The small molecule below binds the protein below.
Small molecule (SMILES): COc1cc(CC(=O)c2ccc(C#N)cc2)c([N+](=O)[O-])cc1OC

Binding-site contacts:
Ligand atom C12 contacts residue TYR197 of chain 50.A at 3.5 Å (hydrophobic).
Ligand atom N22 contacts residue TYR152 of chain 50.A at 3.3 Å (h-bond).
Ligand atom N13 contacts residue TYR197 of chain 50.A at 3.4 Å.
Ligand atom C14 contacts residue LEU106 of chain 50.A at 3.5 Å (hydrophobic).
Ligand atom N22 contacts residue VAL191 of chain 50.A at 3.9 Å.
Ligand atom C03 contacts residue TYR128 of chain 50.A at 3.7 Å (hydrophobic).
Ligand atom C15 contacts residue TYR197 of chain 50.A at 3.8 Å (hydrophobic).
Ligand atom C04 contacts residue TYR128 of chain 50.A at 3.4 Å (hydrophobic).
Ligand atom C01 contacts residue TYR128 of chain 50.A at 2.9 Å (hydrophobic).
Ligand atom C10 contacts residue MET221 of chain 50.A at 3.9 Å (hydrophobic).
Ligand atom C05 contacts residue TYR128 of chain 50.A at 3.8 Å (hydrophobic).
Ligand atom O24 contacts residue VAL191 of chain 50.A at 3.1 Å.
Ligand atom C06 contacts residue TYR128 of chain 50.A at 3.4 Å (hydrophobic).
Ligand atom C19 contacts residue TYR152 of chain 50.A at 3.9 Å (hydrophobic).
Ligand atom O16 contacts residue TYR128 of chain 50.A at 2.9 Å (h-bond).
Ligand atom O02 contacts residue MET224 of chain 50.A at 3.5 Å.
Ligand atom O16 contacts residue VAL188 of chain 50.A at 3.8 Å.
Ligand atom O20 contacts residue TYR152 of chain 50.A at 3.7 Å.
Ligand atom N13 contacts residue GOL1 of chain 50.E at 3.7 Å.
Ligand atom C01 contacts residue MET224 of chain 50.A at 3.7 Å (hydrophobic).
Ligand atom C08 contacts residue TYR128 of chain 50.A at 3.3 Å (hydrophobic).
Ligand atom C06 contacts residue ILE104 of chain 50.A at 3.5 Å (hydrophobic).
Ligand atom O23 contacts residue LEU221 of chain 46.C at 3.9 Å.
Ligand atom C21 contacts residue TYR152 of chain 50.A at 3.6 Å (hydrophobic).
Ligand atom C07 contacts residue TYR128 of chain 50.A at 2.9 Å (hydrophobic).
Ligand atom C11 contacts residue TYR197 of chain 50.A at 3.5 Å (hydrophobic).
Ligand atom C10 contacts residue TYR197 of chain 50.A at 3.7 Å (hydrophobic).
Ligand atom O02 contacts residue TYR128 of chain 50.A at 3.8 Å.
Ligand atom C15 contacts residue TYR128 of chain 50.A at 3.1 Å (hydrophobic).
Ligand atom C17 contacts residue TYR152 of chain 50.A at 3.8 Å (hydrophobic).
Ligand atom C01 contacts residue PHE186 of chain 50.A at 2.8 Å (hydrophobic).
Ligand atom O24 contacts residue TYR152 of chain 50.A at 3.5 Å (h-bond).
Ligand atom O23 contacts residue TYR152 of chain 50.A at 3.0 Å (h-bond).
Ligand atom C18 contacts residue TYR152 of chain 50.A at 3.7 Å (hydrophobic).
Ligand atom C15 contacts residue SER126 of chain 50.A at 3.5 Å.
Ligand atom C14 contacts residue TYR197 of chain 50.A at 3.7 Å (hydrophobic).
Ligand atom O23 contacts residue VAL191 of chain 50.A at 3.9 Å.
Ligand atom O20 contacts residue PHE186 of chain 50.A at 3.8 Å.
Ligand atom C09 contacts residue MET221 of chain 50.A at 3.9 Å (hydrophobic).
Ligand atom C08 contacts residue TYR197 of chain 50.A at 3.9 Å (hydrophobic).

Sequence of chain 50.A:
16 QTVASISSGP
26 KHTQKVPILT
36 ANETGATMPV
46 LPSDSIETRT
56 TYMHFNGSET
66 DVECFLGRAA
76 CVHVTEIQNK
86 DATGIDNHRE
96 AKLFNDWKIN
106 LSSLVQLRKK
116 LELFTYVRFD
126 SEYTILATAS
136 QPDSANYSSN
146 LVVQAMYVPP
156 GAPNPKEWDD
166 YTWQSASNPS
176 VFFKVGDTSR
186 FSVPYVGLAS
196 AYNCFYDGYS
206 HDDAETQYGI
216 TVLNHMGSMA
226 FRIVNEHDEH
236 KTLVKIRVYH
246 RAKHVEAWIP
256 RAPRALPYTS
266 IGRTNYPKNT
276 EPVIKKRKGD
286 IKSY

Sequence of chain 50.C:
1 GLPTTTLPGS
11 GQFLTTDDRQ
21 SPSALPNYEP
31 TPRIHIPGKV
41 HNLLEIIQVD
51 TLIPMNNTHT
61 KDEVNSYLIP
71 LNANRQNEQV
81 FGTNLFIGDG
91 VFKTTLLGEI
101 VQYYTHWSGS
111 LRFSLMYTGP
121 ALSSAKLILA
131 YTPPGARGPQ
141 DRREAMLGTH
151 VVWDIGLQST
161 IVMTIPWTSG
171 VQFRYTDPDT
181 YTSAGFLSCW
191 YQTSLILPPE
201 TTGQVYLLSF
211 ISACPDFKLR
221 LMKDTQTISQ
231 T

Sequence of chain 46.C:
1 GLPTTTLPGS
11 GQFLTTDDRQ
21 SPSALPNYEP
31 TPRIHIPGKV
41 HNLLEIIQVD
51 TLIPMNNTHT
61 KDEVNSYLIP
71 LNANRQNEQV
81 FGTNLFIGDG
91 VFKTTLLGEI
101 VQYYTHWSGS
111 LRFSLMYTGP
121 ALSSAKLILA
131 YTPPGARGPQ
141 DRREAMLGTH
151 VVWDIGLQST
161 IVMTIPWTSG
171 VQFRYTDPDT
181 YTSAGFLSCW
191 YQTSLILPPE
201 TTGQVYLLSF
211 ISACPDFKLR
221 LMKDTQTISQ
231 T